Sequence of chain 1.A:
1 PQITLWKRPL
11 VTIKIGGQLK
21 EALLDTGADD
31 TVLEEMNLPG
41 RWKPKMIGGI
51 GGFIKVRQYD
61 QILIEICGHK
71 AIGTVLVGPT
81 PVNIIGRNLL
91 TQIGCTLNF

Binding-site contacts:
Ligand atom N14 contacts residue GLY27 of chain 1.B at 3.1 Å (h-bond).
Ligand atom C26 contacts residue ASP25 of chain 1.A at 3.3 Å.
Ligand atom C24 contacts residue ASP29 of chain 1.B at 3.7 Å.
Ligand atom O17 contacts residue ALA28 of chain 1.B at 3.5 Å.
Ligand atom C29 contacts residue ILE50 of chain 1.B at 3.6 Å (hydrophobic).
Ligand atom C23 contacts residue GLY48 of chain 1.B at 3.3 Å.
Ligand atom C24 contacts residue GLY27 of chain 1.B at 3.6 Å.
Ligand atom C10 contacts residue ASP25 of chain 1.A at 3.2 Å.
Ligand atom S37 contacts residue GLY48 of chain 1.A at 3.8 Å.
Ligand atom C01 contacts residue ASP30 of chain 1.A at 3.4 Å.
Ligand atom O12 contacts residue GLY27 of chain 1.B at 3.4 Å.
Ligand atom C11 contacts residue ASP25 of chain 1.B at 3.4 Å.
Ligand atom C30 contacts residue PRO81 of chain 1.A at 3.7 Å (hydrophobic).
Ligand atom O12 contacts residue ASP25 of chain 1.A at 2.5 Å (salt-bridge).
Ligand atom C33 contacts residue ASP25 of chain 1.B at 3.7 Å.
Ligand atom C01 contacts residue ALA28 of chain 1.A at 3.4 Å (hydrophobic).
Ligand atom C36 contacts residue ASP30 of chain 1.A at 3.4 Å.
Ligand atom O07 contacts residue ILE50 of chain 1.B at 3.7 Å.
Ligand atom N40 contacts residue ASP30 of chain 1.A at 3.2 Å (salt-bridge).
Ligand atom O07 contacts residue ILE84 of chain 1.A at 3.6 Å.
Ligand atom C04 contacts residue GLY48 of chain 1.A at 3.3 Å.
Ligand atom C21 contacts residue GLY48 of chain 1.B at 3.3 Å.
Ligand atom C10 contacts residue GLY27 of chain 1.A at 3.8 Å.
Ligand atom O25 contacts residue ASP29 of chain 1.B at 2.8 Å (salt-bridge).
Ligand atom O06 contacts residue ILE50 of chain 1.B at 3.2 Å.
Ligand atom C32 contacts residue GLY27 of chain 1.B at 3.3 Å.
Ligand atom O20 contacts residue ASP29 of chain 1.B at 3.2 Å (salt-bridge).
Ligand atom C26 contacts residue ILE84 of chain 1.A at 3.8 Å (hydrophobic).
Ligand atom N40 contacts residue ASP29 of chain 1.A at 3.7 Å.
Ligand atom O06 contacts residue GLY49 of chain 1.A at 3.4 Å.
Ligand atom O20 contacts residue ALA28 of chain 1.B at 3.8 Å.
Ligand atom C02 contacts residue ALA28 of chain 1.A at 3.4 Å (hydrophobic).
Ligand atom O12 contacts residue ASP25 of chain 1.B at 2.5 Å (salt-bridge).
Ligand atom C09 contacts residue GLY27 of chain 1.A at 3.5 Å.
Ligand atom C26 contacts residue GLY27 of chain 1.B at 3.6 Å.
Ligand atom C22 contacts residue ASP29 of chain 1.B at 3.6 Å.
Ligand atom O20 contacts residue ASP30 of chain 1.B at 3.2 Å (salt-bridge).
Ligand atom C11 contacts residue ASP25 of chain 1.A at 3.3 Å.
Ligand atom C29 contacts residue GLY49 of chain 1.B at 3.7 Å.
Ligand atom C29 contacts residue PRO81 of chain 1.A at 3.5 Å (hydrophobic).

Sequence of chain 1.B:
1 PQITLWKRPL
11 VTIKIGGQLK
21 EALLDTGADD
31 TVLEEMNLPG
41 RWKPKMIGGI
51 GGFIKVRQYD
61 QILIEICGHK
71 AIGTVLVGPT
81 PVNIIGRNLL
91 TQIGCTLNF

This small molecule binds to this protein.
Small molecule (SMILES): CC(C)CN(C[C@@H](O)[C@H](Cc1ccccc1)NC(=O)O[C@H]1CO[C@H]2OCC[C@H]21)S(=O)(=O)c1ccc2ncsc2c1